Binding-site contacts:
Ligand atom C19 contacts residue VAL31 of chain 1.A at 4.1 Å (hydrophobic).
Ligand atom C43 contacts residue LEU512 of chain 1.A at 4.3 Å (hydrophobic).
Ligand atom C34 contacts residue LEU34 of chain 1.A at 4.4 Å (hydrophobic).
Ligand atom C40 contacts residue LEU34 of chain 1.A at 3.9 Å (hydrophobic).
Ligand atom C31 contacts residue ILE440 of chain 1.A at 4.2 Å (hydrophobic).
Ligand atom O5 contacts residue SER444 of chain 1.A at 4.3 Å.
Ligand atom C18 contacts residue SER444 of chain 1.A at 3.8 Å.
Ligand atom C28 contacts residue LEU34 of chain 1.A at 4.2 Å (hydrophobic).
Ligand atom C4 contacts residue SER444 of chain 1.A at 4.0 Å.
Ligand atom C19 contacts residue LEU519 of chain 1.A at 4.3 Å (hydrophobic).
Ligand atom C6 contacts residue SER444 of chain 1.A at 4.2 Å.
Ligand atom C43 contacts residue GLY38 of chain 1.A at 4.2 Å.
Ligand atom C34 contacts residue PHE35 of chain 1.A at 4.1 Å (hydrophobic).
Ligand atom C18 contacts residue MET443 of chain 1.A at 3.4 Å (hydrophobic).
Ligand atom C40 contacts residue PHE35 of chain 1.A at 3.8 Å (hydrophobic).
Ligand atom O49 contacts residue VAL31 of chain 1.A at 3.9 Å.
Ligand atom C25 contacts residue PHE35 of chain 1.A at 4.0 Å (hydrophobic).
Ligand atom C1 contacts residue MET443 of chain 1.A at 4.0 Å (hydrophobic).
Ligand atom C57 contacts residue SER444 of chain 1.A at 4.0 Å.
Ligand atom O61 contacts residue SER444 of chain 1.A at 2.9 Å (h-bond).
Ligand atom C31 contacts residue ILE436 of chain 1.A at 4.1 Å (hydrophobic).
Ligand atom C28 contacts residue MET443 of chain 1.A at 3.9 Å (hydrophobic).
Ligand atom O16 contacts residue VAL31 of chain 1.A at 4.3 Å.
Ligand atom C1 contacts residue TRP20 of chain 1.A at 3.8 Å (hydrophobic).
Ligand atom C25 contacts residue LEU519 of chain 1.A at 4.3 Å (hydrophobic).
Ligand atom C34 contacts residue ILE436 of chain 1.A at 4.2 Å (hydrophobic).
Ligand atom C6 contacts residue MET443 of chain 1.A at 3.4 Å (hydrophobic).
Ligand atom C22 contacts residue SER444 of chain 1.A at 4.5 Å.
Ligand atom O5 contacts residue MET443 of chain 1.A at 4.3 Å.
Ligand atom C19 contacts residue PHE35 of chain 1.A at 4.0 Å (hydrophobic).
Ligand atom C19 contacts residue SER444 of chain 1.A at 4.4 Å.
Ligand atom C37 contacts residue ILE515 of chain 1.A at 4.3 Å (hydrophobic).
Ligand atom O16 contacts residue MET443 of chain 1.A at 3.9 Å.
Ligand atom C22 contacts residue MET443 of chain 1.A at 3.9 Å (hydrophobic).
Ligand atom C2 contacts residue MET443 of chain 1.A at 4.2 Å (hydrophobic).
Ligand atom C43 contacts residue PHE511 of chain 1.A at 4.3 Å (hydrophobic).
Ligand atom O49 contacts residue MET443 of chain 1.A at 3.7 Å.
Ligand atom C37 contacts residue ILE436 of chain 1.A at 4.1 Å (hydrophobic).
Ligand atom O49 contacts residue TRP20 of chain 1.A at 3.7 Å.
Ligand atom C18 contacts residue VAL31 of chain 1.A at 4.5 Å (hydrophobic).

The small molecule below binds the protein below.
Small molecule (SMILES): CCCCCCCCCCO[C@@H]1O[C@H](CO)[C@@H](O[C@H]2O[C@H](CO)[C@@H](O)[C@H](O)[C@H]2O)[C@H](O)[C@H]1O

Sequence of chain 1.A:
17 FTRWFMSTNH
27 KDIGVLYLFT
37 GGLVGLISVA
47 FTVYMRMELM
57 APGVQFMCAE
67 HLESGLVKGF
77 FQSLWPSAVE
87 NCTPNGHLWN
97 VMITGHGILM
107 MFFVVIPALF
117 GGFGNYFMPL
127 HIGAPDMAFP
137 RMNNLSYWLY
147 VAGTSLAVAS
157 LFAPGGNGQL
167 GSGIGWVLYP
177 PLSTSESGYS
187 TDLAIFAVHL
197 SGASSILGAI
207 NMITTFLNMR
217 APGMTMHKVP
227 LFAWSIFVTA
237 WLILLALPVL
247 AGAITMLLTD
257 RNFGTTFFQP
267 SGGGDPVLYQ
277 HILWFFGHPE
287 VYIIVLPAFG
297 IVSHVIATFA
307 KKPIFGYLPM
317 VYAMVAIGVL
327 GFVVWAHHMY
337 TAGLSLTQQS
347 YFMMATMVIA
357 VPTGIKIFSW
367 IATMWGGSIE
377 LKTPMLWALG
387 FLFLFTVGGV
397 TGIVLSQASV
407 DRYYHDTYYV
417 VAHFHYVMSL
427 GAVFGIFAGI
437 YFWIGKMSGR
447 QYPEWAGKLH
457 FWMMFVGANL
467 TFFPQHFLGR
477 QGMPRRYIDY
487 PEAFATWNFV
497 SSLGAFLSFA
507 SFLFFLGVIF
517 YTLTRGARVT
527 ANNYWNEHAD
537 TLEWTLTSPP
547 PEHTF